This small molecule binds to this protein.
Small molecule (SMILES): CC(=O)N[C@H]1[C@H]([C@H](O)[C@H](O)CO)O[C@@](O[C@H](CO)[C@@H](O)[C@@H]2O[C@@H](C(=O)O)C[C@H](O)[C@H]2NC(C)=O)(C(=O)O)C[C@@H]1O

Sequence of chain 15.A:
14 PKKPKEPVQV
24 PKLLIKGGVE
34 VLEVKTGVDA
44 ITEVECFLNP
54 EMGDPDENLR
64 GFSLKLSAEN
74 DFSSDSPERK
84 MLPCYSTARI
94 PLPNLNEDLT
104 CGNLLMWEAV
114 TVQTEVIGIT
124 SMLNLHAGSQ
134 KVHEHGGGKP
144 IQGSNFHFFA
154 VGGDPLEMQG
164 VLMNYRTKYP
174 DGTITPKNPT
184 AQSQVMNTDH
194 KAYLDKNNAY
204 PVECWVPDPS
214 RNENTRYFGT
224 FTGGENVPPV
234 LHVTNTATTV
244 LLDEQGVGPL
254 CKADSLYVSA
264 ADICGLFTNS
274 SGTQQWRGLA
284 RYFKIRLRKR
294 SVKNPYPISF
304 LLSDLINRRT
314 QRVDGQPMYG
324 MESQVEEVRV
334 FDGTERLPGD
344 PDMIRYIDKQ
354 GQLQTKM

Binding-site contacts:
Ligand atom O1A contacts residue LYS68 of chain 15.A at 3.2 Å (salt-bridge).
Ligand atom C1 contacts residue LYS68 of chain 15.A at 3.8 Å.
Ligand atom C10 contacts residue GLN278 of chain 15.A at 4.0 Å.
Ligand atom C1 contacts residue THR276 of chain 15.A at 3.5 Å.
Ligand atom C11 contacts residue GLN278 of chain 15.A at 3.4 Å.
Ligand atom O9 contacts residue LYS68 of chain 15.A at 2.8 Å (salt-bridge).
Ligand atom C11 contacts residue PHE75 of chain 15.B at 3.5 Å (hydrophobic).
Ligand atom C9 contacts residue GLN278 of chain 15.A at 3.2 Å.
Ligand atom O10 contacts residue LEU62 of chain 15.A at 3.6 Å.
Ligand atom C11 contacts residue ASN272 of chain 15.A at 3.4 Å.
Ligand atom O8 contacts residue THR276 of chain 15.A at 3.2 Å.
Ligand atom C7 contacts residue GLN278 of chain 15.A at 3.8 Å.
Ligand atom O8 contacts residue GLN278 of chain 15.A at 3.5 Å (h-bond).
Ligand atom C11 contacts residue THR276 of chain 15.A at 3.7 Å.
Ligand atom O1B contacts residue ASN272 of chain 15.A at 3.7 Å.
Ligand atom C9 contacts residue LEU67 of chain 15.A at 3.9 Å (hydrophobic).
Ligand atom O10 contacts residue PHE75 of chain 15.B at 3.5 Å.
Ligand atom O1B contacts residue LYS68 of chain 15.A at 3.7 Å.
Ligand atom O8 contacts residue LYS68 of chain 15.A at 3.9 Å.
Ligand atom O1A contacts residue THR276 of chain 15.A at 3.4 Å (h-bond).
Ligand atom C6 contacts residue ASN272 of chain 15.A at 3.5 Å.
Ligand atom C11 contacts residue LEU62 of chain 15.A at 4.0 Å (hydrophobic).
Ligand atom C10 contacts residue LEU62 of chain 15.A at 3.9 Å (hydrophobic).
Ligand atom O1B contacts residue SER274 of chain 15.A at 3.9 Å.
Ligand atom C10 contacts residue PHE75 of chain 15.B at 3.9 Å (hydrophobic).
Ligand atom C11 contacts residue HIS138 of chain 15.E at 3.4 Å.
Ligand atom C9 contacts residue LYS68 of chain 15.A at 3.8 Å.
Ligand atom O1A contacts residue SER274 of chain 15.A at 2.3 Å (h-bond).
Ligand atom C11 contacts residue PHE65 of chain 15.A at 3.7 Å (hydrophobic).
Ligand atom C8 contacts residue GLN278 of chain 15.A at 3.7 Å.
Ligand atom C5 contacts residue ASN272 of chain 15.A at 3.9 Å.
Ligand atom O1B contacts residue THR276 of chain 15.A at 2.8 Å (h-bond).
Ligand atom N5 contacts residue GLN278 of chain 15.A at 3.7 Å.
Ligand atom O8 contacts residue ASN272 of chain 15.A at 3.5 Å (h-bond).
Ligand atom C1 contacts residue SER274 of chain 15.A at 3.4 Å.
Ligand atom O9 contacts residue LEU67 of chain 15.A at 3.2 Å.
Ligand atom C11 contacts residue PHE270 of chain 15.A at 3.8 Å (hydrophobic).
Ligand atom C10 contacts residue ASN272 of chain 15.A at 3.7 Å.
Ligand atom C4 contacts residue ASN272 of chain 15.A at 4.0 Å.
Ligand atom N5 contacts residue ASN272 of chain 15.A at 3.1 Å (h-bond).

Sequence of chain 15.B:
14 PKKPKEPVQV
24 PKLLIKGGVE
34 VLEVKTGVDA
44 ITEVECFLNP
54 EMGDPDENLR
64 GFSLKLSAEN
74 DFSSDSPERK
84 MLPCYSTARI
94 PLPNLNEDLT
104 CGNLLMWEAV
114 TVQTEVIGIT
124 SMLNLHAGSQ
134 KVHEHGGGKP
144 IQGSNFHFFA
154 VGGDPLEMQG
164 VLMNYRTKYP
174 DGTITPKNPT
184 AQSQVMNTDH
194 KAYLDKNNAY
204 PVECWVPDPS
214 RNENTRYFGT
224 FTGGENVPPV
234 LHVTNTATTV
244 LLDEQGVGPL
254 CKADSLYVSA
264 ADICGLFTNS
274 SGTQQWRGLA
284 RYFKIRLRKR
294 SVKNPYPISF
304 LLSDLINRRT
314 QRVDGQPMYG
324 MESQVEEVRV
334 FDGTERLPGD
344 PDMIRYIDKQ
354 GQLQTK

Sequence of chain 15.E:
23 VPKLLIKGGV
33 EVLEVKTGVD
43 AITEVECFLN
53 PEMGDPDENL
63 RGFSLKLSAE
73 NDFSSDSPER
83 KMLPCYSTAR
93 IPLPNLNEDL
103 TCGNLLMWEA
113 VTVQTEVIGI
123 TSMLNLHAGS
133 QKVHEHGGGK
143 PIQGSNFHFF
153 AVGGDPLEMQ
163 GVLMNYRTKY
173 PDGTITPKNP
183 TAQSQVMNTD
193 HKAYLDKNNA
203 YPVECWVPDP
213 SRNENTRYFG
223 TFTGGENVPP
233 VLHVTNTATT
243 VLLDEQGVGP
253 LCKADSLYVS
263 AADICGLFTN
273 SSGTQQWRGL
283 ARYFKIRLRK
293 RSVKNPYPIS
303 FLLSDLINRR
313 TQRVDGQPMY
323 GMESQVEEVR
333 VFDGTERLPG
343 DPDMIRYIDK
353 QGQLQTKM